Sequence of chain 1.A:
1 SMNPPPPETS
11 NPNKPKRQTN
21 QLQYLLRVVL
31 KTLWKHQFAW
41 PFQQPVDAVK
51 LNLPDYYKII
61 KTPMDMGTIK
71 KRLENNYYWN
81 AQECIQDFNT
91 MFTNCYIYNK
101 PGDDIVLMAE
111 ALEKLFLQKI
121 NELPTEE

Binding-site contacts:
Ligand atom C1 contacts residue ILE105 of chain 1.A at 4.0 Å (hydrophobic).
Ligand atom C1 contacts residue LEU51 of chain 1.A at 3.9 Å (hydrophobic).
Ligand atom C6 contacts residue LEU53 of chain 1.A at 4.2 Å (hydrophobic).
Ligand atom N1 contacts residue ILE105 of chain 1.A at 3.8 Å.
Ligand atom N contacts residue ILE105 of chain 1.A at 3.8 Å.
Ligand atom O contacts residue ASN99 of chain 1.A at 2.8 Å (h-bond).
Ligand atom C10 contacts residue MET108 of chain 1.A at 3.6 Å (hydrophobic).
Ligand atom O1 contacts residue TRP40 of chain 1.A at 4.2 Å.
Ligand atom C3 contacts residue LEU51 of chain 1.A at 3.7 Å (hydrophobic).
Ligand atom C contacts residue PHE42 of chain 1.A at 3.7 Å (hydrophobic).
Ligand atom C9 contacts residue PRO41 of chain 1.A at 3.6 Å (hydrophobic).
Ligand atom O1 contacts residue LEU51 of chain 1.A at 3.6 Å.
Ligand atom C2 contacts residue LEU51 of chain 1.A at 3.8 Å (hydrophobic).
Ligand atom N1 contacts residue LEU53 of chain 1.A at 4.2 Å.
Ligand atom C1 contacts residue VAL46 of chain 1.A at 4.1 Å (hydrophobic).
Ligand atom C8 contacts residue ILE105 of chain 1.A at 3.7 Å (hydrophobic).
Ligand atom C7 contacts residue LEU53 of chain 1.A at 4.1 Å (hydrophobic).
Ligand atom C9 contacts residue ILE105 of chain 1.A at 4.2 Å (hydrophobic).
Ligand atom C10 contacts residue TRP40 of chain 1.A at 3.9 Å (hydrophobic).
Ligand atom C8 contacts residue ASN99 of chain 1.A at 3.6 Å.
Ligand atom N contacts residue VAL46 of chain 1.A at 3.8 Å.
Ligand atom C11 contacts residue ILE105 of chain 1.A at 4.1 Å (hydrophobic).
Ligand atom C9 contacts residue TRP40 of chain 1.A at 3.6 Å (hydrophobic).
Ligand atom S contacts residue LEU51 of chain 1.A at 4.2 Å.
Ligand atom N1 contacts residue ASN99 of chain 1.A at 3.2 Å (h-bond).
Ligand atom C2 contacts residue ILE105 of chain 1.A at 3.9 Å (hydrophobic).
Ligand atom O contacts residue ILE105 of chain 1.A at 4.0 Å.
Ligand atom C10 contacts residue PRO41 of chain 1.A at 4.0 Å (hydrophobic).
Ligand atom C3 contacts residue ILE105 of chain 1.A at 4.1 Å (hydrophobic).
Ligand atom C7 contacts residue ASN99 of chain 1.A at 4.1 Å.
Ligand atom C11 contacts residue MET108 of chain 1.A at 4.0 Å (hydrophobic).
Ligand atom C6 contacts residue ASN99 of chain 1.A at 4.0 Å.
Ligand atom C1 contacts residue PRO41 of chain 1.A at 4.0 Å (hydrophobic).
Ligand atom O contacts residue CYS95 of chain 1.A at 4.0 Å.
Ligand atom C11 contacts residue ASP104 of chain 1.A at 3.8 Å.
Ligand atom C contacts residue ILE105 of chain 1.A at 4.2 Å (hydrophobic).
Ligand atom C7 contacts residue ILE105 of chain 1.A at 3.9 Å (hydrophobic).
Ligand atom C contacts residue PRO41 of chain 1.A at 4.0 Å (hydrophobic).
Ligand atom C contacts residue VAL46 of chain 1.A at 3.6 Å (hydrophobic).
Ligand atom O contacts residue TYR56 of chain 1.A at 4.2 Å.

The protein below binds the small molecule below.
Small molecule (SMILES): CN1Cc2cc(S(=O)(=O)N3CCCC3)ccc2NC1=O